This small molecule binds to this protein.
Small molecule (SMILES): CC(=O)N[C@H]1[C@H](O[C@H]2[C@H](O)[C@@H](NC(C)=O)CO[C@@H]2CO)O[C@H](CO)[C@@H](O)[C@@H]1O

Binding-site contacts:
Ligand atom C8 contacts residue ASN154 of chain 19.A at 3.9 Å.
Ligand atom C2 contacts residue ASN154 of chain 19.A at 4.0 Å.
Ligand atom C1 contacts residue ASN154 of chain 19.A at 3.0 Å.
Ligand atom C7 contacts residue GLY150 of chain 19.A at 4.3 Å.
Ligand atom O5 contacts residue ASN154 of chain 19.A at 4.0 Å.
Ligand atom C5 contacts residue THR156 of chain 19.A at 4.3 Å.
Ligand atom O7 contacts residue ASN154 of chain 19.A at 3.3 Å (h-bond).
Ligand atom C1 contacts residue MET151 of chain 19.A at 4.4 Å (hydrophobic).
Ligand atom N2 contacts residue ASN154 of chain 19.A at 3.8 Å.
Ligand atom C3 contacts residue THR156 of chain 19.A at 4.0 Å.
Ligand atom N2 contacts residue THR156 of chain 19.A at 3.8 Å.
Ligand atom C7 contacts residue ASN154 of chain 19.A at 3.5 Å.
Ligand atom C1 contacts residue THR156 of chain 19.A at 3.4 Å.
Ligand atom C2 contacts residue THR156 of chain 19.A at 3.9 Å.
Ligand atom O7 contacts residue GLY150 of chain 19.A at 3.4 Å (h-bond).
Ligand atom O5 contacts residue THR156 of chain 19.A at 4.2 Å.

Sequence of chain 19.A:
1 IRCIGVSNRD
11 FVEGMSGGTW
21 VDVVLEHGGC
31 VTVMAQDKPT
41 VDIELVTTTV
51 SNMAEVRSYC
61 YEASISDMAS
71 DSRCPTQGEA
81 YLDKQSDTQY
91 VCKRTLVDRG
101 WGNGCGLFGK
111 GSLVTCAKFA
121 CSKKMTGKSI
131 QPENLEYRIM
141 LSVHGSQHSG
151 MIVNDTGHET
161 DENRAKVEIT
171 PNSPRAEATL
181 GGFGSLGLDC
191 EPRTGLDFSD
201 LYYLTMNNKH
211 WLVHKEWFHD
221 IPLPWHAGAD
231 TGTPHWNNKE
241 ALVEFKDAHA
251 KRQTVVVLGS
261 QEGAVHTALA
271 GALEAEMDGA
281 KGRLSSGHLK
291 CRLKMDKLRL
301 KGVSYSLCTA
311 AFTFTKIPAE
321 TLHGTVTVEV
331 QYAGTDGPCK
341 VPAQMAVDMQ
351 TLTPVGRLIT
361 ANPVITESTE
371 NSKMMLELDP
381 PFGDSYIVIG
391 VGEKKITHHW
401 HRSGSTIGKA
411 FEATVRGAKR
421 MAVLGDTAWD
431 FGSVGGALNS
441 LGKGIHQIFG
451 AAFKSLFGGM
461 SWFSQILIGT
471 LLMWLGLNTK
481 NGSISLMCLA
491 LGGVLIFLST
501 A